Sequence of chain 5.A:
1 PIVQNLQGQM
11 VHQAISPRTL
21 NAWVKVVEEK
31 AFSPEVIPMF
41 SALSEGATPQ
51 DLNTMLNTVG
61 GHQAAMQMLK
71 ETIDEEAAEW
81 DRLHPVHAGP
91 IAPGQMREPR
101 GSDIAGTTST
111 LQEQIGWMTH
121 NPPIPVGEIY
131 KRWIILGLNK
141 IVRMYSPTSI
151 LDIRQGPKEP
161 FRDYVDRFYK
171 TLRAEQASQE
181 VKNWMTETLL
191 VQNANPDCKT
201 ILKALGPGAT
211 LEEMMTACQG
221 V

The protein below binds the small molecule below.
Small molecule (SMILES): Cc1[nH]c2ccccc2c1CC(=O)N[C@@H](Cc1ccccc1)C(=O)N(C)c1ccccc1

Binding-site contacts:
Ligand atom C23 contacts residue LYS70 of chain 5.A at 3.5 Å.
Ligand atom N4 contacts residue ASN57 of chain 5.A at 2.6 Å (h-bond).
Ligand atom C1 contacts residue LYS70 of chain 5.A at 3.5 Å.
Ligand atom C31 contacts residue LYS70 of chain 5.A at 3.6 Å.
Ligand atom C5 contacts residue ASN57 of chain 5.A at 3.6 Å.
Ligand atom C21 contacts residue TYR130 of chain 5.A at 3.4 Å (hydrophobic).
Ligand atom C6 contacts residue ASN53 of chain 5.A at 3.5 Å.
Ligand atom C17 contacts residue THR107 of chain 5.A at 3.7 Å.
Ligand atom C28 contacts residue TYR169 of chain 1.A at 3.7 Å (hydrophobic).
Ligand atom C29 contacts residue ARG173 of chain 1.A at 3.8 Å.
Ligand atom C2 contacts residue ARG173 of chain 1.A at 3.5 Å.
Ligand atom O14 contacts residue ASN57 of chain 5.A at 3.2 Å (h-bond).
Ligand atom C27 contacts residue LYS70 of chain 5.A at 3.7 Å.
Ligand atom C32 contacts residue ASN57 of chain 5.A at 3.8 Å.
Ligand atom C22 contacts residue ALA105 of chain 5.A at 3.5 Å (hydrophobic).
Ligand atom C18 contacts residue THR107 of chain 5.A at 3.7 Å.
Ligand atom C22 contacts residue TYR130 of chain 5.A at 3.5 Å (hydrophobic).
Ligand atom C9 contacts residue LEU56 of chain 5.A at 3.8 Å (hydrophobic).
Ligand atom C2 contacts residue GLN63 of chain 5.A at 3.5 Å.
Ligand atom C28 contacts residue ARG173 of chain 1.A at 3.5 Å.
Ligand atom N3 contacts residue GLN63 of chain 5.A at 2.7 Å (h-bond).
Ligand atom C8 contacts residue ASN57 of chain 5.A at 3.5 Å.
Ligand atom C16 contacts residue THR107 of chain 5.A at 3.8 Å.
Ligand atom C32 contacts residue ARG173 of chain 1.A at 3.4 Å.
Ligand atom C26 contacts residue LYS70 of chain 5.A at 3.3 Å.
Ligand atom C22 contacts residue THR107 of chain 5.A at 3.8 Å.
Ligand atom C30 contacts residue LYS182 of chain 1.A at 3.8 Å.
Ligand atom C32 contacts residue GLN63 of chain 5.A at 3.4 Å.
Ligand atom N3 contacts residue ARG173 of chain 1.A at 3.6 Å.
Ligand atom C8 contacts residue LEU56 of chain 5.A at 3.6 Å (hydrophobic).
Ligand atom C27 contacts residue ARG173 of chain 1.A at 3.7 Å.
Ligand atom C10 contacts residue MET66 of chain 5.A at 3.6 Å (hydrophobic).
Ligand atom C27 contacts residue GLN63 of chain 5.A at 3.9 Å.
Ligand atom C16 contacts residue ASN53 of chain 5.A at 3.7 Å.
Ligand atom O24 contacts residue LYS70 of chain 5.A at 2.9 Å (salt-bridge).
Ligand atom C22 contacts residue ASN53 of chain 5.A at 3.4 Å.
Ligand atom C11 contacts residue LYS70 of chain 5.A at 3.4 Å.
Ligand atom C25 contacts residue ASN57 of chain 5.A at 3.2 Å.
Ligand atom C6 contacts residue ASN57 of chain 5.A at 3.5 Å.
Ligand atom C23 contacts residue ASN57 of chain 5.A at 3.4 Å.

Sequence of chain 1.A:
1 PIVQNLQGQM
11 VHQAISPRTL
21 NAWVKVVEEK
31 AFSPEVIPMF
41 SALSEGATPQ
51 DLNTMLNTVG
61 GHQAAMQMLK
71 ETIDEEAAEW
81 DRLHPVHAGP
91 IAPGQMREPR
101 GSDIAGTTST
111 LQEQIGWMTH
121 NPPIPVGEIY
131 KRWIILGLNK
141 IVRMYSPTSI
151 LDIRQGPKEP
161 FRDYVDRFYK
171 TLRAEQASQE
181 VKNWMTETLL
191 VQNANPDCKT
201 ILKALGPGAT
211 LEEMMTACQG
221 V